Binding-site contacts:
Ligand atom C7 contacts residue ASN122 of chain 1.A at 3.3 Å.
Ligand atom C8 contacts residue ASN122 of chain 1.A at 4.4 Å.
Ligand atom O5 contacts residue VAL127 of chain 1.A at 4.1 Å.
Ligand atom C5 contacts residue ASN122 of chain 1.A at 3.7 Å.
Ligand atom C8 contacts residue ALA123 of chain 1.A at 4.0 Å (hydrophobic).
Ligand atom C1 contacts residue THR124 of chain 1.A at 3.5 Å.
Ligand atom C1 contacts residue ASN125 of chain 1.A at 3.7 Å.
Ligand atom C2 contacts residue ASN122 of chain 1.A at 2.4 Å.
Ligand atom C2 contacts residue ASN125 of chain 1.A at 4.5 Å.
Ligand atom C3 contacts residue THR124 of chain 1.A at 3.9 Å.
Ligand atom C5 contacts residue ASN125 of chain 1.A at 4.1 Å.
Ligand atom C3 contacts residue ASN125 of chain 1.A at 4.3 Å.
Ligand atom C1 contacts residue ASN122 of chain 1.A at 1.4 Å.
Ligand atom C2 contacts residue THR124 of chain 1.A at 3.7 Å.
Ligand atom O7 contacts residue ASN122 of chain 1.A at 3.4 Å (h-bond).
Ligand atom C7 contacts residue THR124 of chain 1.A at 4.2 Å.
Ligand atom C4 contacts residue ASN122 of chain 1.A at 4.2 Å.
Ligand atom O5 contacts residue ASN125 of chain 1.A at 4.2 Å.
Ligand atom N2 contacts residue THR124 of chain 1.A at 3.2 Å (h-bond).
Ligand atom C3 contacts residue ASN122 of chain 1.A at 3.8 Å.
Ligand atom C6 contacts residue VAL127 of chain 1.A at 3.7 Å (hydrophobic).
Ligand atom O5 contacts residue ASN122 of chain 1.A at 2.4 Å (h-bond).
Ligand atom N2 contacts residue ASN122 of chain 1.A at 2.8 Å (h-bond).
Ligand atom C5 contacts residue VAL127 of chain 1.A at 4.0 Å (hydrophobic).
Ligand atom C8 contacts residue THR124 of chain 1.A at 3.8 Å.

A protein and the small-molecule ligand that binds it are described below.
Small molecule (SMILES): CC(=O)N[C@@H]1[C@@H](O)[C@H](O)[C@@H](CO)O[C@H]1O

Sequence of chain 1.A:
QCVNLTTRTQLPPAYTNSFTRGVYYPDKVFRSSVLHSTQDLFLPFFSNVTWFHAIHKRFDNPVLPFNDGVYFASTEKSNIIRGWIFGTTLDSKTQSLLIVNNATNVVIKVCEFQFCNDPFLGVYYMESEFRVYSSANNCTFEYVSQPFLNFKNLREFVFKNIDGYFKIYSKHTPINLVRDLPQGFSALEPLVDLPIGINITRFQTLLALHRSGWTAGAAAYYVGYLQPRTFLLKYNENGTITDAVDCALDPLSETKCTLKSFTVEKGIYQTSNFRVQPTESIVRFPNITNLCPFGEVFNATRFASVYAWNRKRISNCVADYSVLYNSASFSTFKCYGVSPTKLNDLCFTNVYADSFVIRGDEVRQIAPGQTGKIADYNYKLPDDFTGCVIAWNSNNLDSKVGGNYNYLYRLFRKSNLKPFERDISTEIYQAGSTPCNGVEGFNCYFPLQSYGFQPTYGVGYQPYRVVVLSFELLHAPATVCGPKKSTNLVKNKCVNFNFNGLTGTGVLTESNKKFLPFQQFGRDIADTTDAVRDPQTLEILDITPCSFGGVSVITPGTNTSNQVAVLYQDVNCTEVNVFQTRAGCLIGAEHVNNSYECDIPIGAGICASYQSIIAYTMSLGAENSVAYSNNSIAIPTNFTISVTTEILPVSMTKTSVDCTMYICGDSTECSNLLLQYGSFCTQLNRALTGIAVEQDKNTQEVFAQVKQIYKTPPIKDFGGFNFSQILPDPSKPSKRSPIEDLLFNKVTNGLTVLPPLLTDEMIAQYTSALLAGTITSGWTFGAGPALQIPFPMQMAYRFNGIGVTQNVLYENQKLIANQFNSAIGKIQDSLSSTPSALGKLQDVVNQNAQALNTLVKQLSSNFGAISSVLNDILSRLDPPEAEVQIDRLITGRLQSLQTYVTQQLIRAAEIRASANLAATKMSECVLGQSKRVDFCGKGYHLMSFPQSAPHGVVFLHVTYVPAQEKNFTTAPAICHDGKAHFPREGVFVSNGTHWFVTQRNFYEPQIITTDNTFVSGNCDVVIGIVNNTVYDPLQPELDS